Sequence of chain 1.A:
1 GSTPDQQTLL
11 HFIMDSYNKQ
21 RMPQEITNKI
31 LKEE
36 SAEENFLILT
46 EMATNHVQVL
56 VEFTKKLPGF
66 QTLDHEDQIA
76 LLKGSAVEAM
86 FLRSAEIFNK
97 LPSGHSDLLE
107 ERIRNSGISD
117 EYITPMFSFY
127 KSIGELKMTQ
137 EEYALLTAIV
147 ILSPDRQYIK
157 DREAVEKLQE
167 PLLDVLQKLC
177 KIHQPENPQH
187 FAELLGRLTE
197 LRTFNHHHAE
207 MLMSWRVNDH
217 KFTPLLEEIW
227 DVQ

Binding-site contacts:
Ligand atom CD1 contacts residue GLU224 of chain 1.A at 3.9 Å.
Ligand atom N contacts residue GLU224 of chain 1.A at 3.6 Å (salt-bridge).
Ligand atom CA contacts residue GLU224 of chain 1.A at 3.4 Å.
Ligand atom NH2 contacts residue ILE74 of chain 1.A at 4.0 Å.
Ligand atom CD1 contacts residue ILE74 of chain 1.A at 4.0 Å (hydrophobic).
Ligand atom NE contacts residue HIS70 of chain 1.A at 3.8 Å.
Ligand atom CD2 contacts residue PHE65 of chain 1.A at 3.8 Å (hydrophobic).
Ligand atom CB contacts residue GLU224 of chain 1.A at 3.9 Å.
Ligand atom CE1 contacts residue LYS78 of chain 1.A at 3.7 Å.
Ligand atom O contacts residue VAL56 of chain 1.A at 3.6 Å.
Ligand atom CA contacts residue GLU224 of chain 1.A at 3.4 Å.
Ligand atom O contacts residue GLU224 of chain 1.A at 3.8 Å.
Ligand atom C contacts residue GLU224 of chain 1.A at 4.1 Å.
Ligand atom CD2 contacts residue ILE225 of chain 1.A at 3.9 Å (hydrophobic).
Ligand atom C contacts residue GLU224 of chain 1.A at 3.5 Å.
Ligand atom CD1 contacts residue LEU221 of chain 1.A at 3.6 Å (hydrophobic).
Ligand atom CZ contacts residue ILE74 of chain 1.A at 4.0 Å (hydrophobic).
Ligand atom NH1 contacts residue ILE74 of chain 1.A at 3.6 Å.
Ligand atom NE2 contacts residue LYS78 of chain 1.A at 3.0 Å (salt-bridge).
Ligand atom NE2 contacts residue ASP227 of chain 1.A at 3.6 Å.
Ligand atom NH1 contacts residue HIS70 of chain 1.A at 3.4 Å.
Ligand atom CD2 contacts residue LYS78 of chain 1.A at 4.0 Å.
Ligand atom CD2 contacts residue LEU221 of chain 1.A at 3.8 Å (hydrophobic).
Ligand atom CD2 contacts residue GLU224 of chain 1.A at 3.8 Å.
Ligand atom CD1 contacts residue LEU77 of chain 1.A at 3.9 Å (hydrophobic).
Ligand atom C contacts residue GLU224 of chain 1.A at 3.5 Å.
Ligand atom C contacts residue VAL56 of chain 1.A at 3.9 Å (hydrophobic).
Ligand atom NE2 contacts residue GLU224 of chain 1.A at 4.2 Å.
Ligand atom CB contacts residue GLU224 of chain 1.A at 3.3 Å.
Ligand atom NH2 contacts residue HIS70 of chain 1.A at 3.6 Å.
Ligand atom NE2 contacts residue ILE74 of chain 1.A at 4.1 Å.
Ligand atom CB contacts residue VAL56 of chain 1.A at 3.9 Å (hydrophobic).
Ligand atom CD2 contacts residue ILE74 of chain 1.A at 3.8 Å (hydrophobic).
Ligand atom CD1 contacts residue PRO220 of chain 1.A at 3.5 Å (hydrophobic).
Ligand atom NH2 contacts residue GLN73 of chain 1.A at 2.9 Å (h-bond).
Ligand atom CZ contacts residue GLN73 of chain 1.A at 4.1 Å.
Ligand atom N contacts residue GLU224 of chain 1.A at 2.7 Å (salt-bridge).
Ligand atom CG contacts residue GLU224 of chain 1.A at 3.2 Å.
Ligand atom CG contacts residue ILE74 of chain 1.A at 4.2 Å (hydrophobic).
Ligand atom CZ contacts residue HIS70 of chain 1.A at 3.4 Å.

The small molecule below binds the protein below.
Small molecule (SMILES): CC(C)C[C@H](NC(=O)[C@H](CC(C)C)NC(=O)[C@H](Cc1ccc(O)cc1)NC(=O)[C@H](CCCN=C(N)N)NC(=O)[C@H](CC(C)C)NC(=O)[C@H](CC(C)C)NC(=O)[C@H](CCC(N)=O)NC(=O)[C@H](Cc1cnc[nH]1)NC(=O)[C@H](C)N)C(=O)N[C@@H](CC(=O)O)C(=O)N[C@@H](C)C(=O)O